Sequence of chain 1.B:
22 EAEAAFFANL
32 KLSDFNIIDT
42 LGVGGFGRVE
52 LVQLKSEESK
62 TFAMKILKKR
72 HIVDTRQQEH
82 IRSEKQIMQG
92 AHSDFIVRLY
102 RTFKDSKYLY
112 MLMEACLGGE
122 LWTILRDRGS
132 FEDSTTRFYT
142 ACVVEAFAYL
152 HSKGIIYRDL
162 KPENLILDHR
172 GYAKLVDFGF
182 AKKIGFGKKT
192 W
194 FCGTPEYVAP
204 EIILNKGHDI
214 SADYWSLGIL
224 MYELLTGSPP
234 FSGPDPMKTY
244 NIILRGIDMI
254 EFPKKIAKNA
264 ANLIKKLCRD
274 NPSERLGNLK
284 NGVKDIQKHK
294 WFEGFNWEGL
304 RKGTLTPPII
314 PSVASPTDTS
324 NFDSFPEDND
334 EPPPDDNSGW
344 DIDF

A protein and the small-molecule ligand that binds it are described below.
Small molecule (SMILES): Nc1ncnc2c1ncn2[C@@H]1O[C@H](CO[P](=O)(O)O[P](=O)(O)NP(=O)(O)O)[C@@H](O)[C@H]1O

Binding-site contacts:
Ligand atom O1B contacts residue ASP178 of chain 1.B at 3.0 Å (salt-bridge).
Ligand atom N3B contacts residue MN1 of chain 1.I at 3.4 Å.
Ligand atom C2' contacts residue GLU121 of chain 1.B at 3.6 Å.
Ligand atom N3B contacts residue ASP178 of chain 1.B at 3.3 Å (salt-bridge).
Ligand atom C3' contacts residue GLU164 of chain 1.B at 3.6 Å.
Ligand atom O3' contacts residue GLU164 of chain 1.B at 2.7 Å (salt-bridge).
Ligand atom PB contacts residue MN1 of chain 1.I at 3.3 Å.
Ligand atom C6 contacts residue ALA64 of chain 1.B at 3.6 Å (hydrophobic).
Ligand atom C2 contacts residue CYS117 of chain 1.B at 3.3 Å (hydrophobic).
Ligand atom N1 contacts residue CYS117 of chain 1.B at 3.2 Å (h-bond).
Ligand atom O5' contacts residue VAL50 of chain 1.B at 3.4 Å.
Ligand atom O2A contacts residue ASP178 of chain 1.B at 3.2 Å (salt-bridge).
Ligand atom O2G contacts residue ASP178 of chain 1.B at 3.1 Å (salt-bridge).
Ligand atom O3G contacts residue GLY46 of chain 1.B at 3.0 Å (h-bond).
Ligand atom O2A contacts residue ASN165 of chain 1.B at 3.4 Å (h-bond).
Ligand atom O2' contacts residue GLU121 of chain 1.B at 2.5 Å (salt-bridge).
Ligand atom O2B contacts residue GLY48 of chain 1.B at 3.0 Å (h-bond).
Ligand atom C2' contacts residue ILE167 of chain 1.B at 3.4 Å (hydrophobic).
Ligand atom O1A contacts residue LYS66 of chain 1.B at 2.9 Å (salt-bridge).
Ligand atom O1B contacts residue LYS66 of chain 1.B at 2.9 Å (salt-bridge).
Ligand atom O4' contacts residue GLY43 of chain 1.B at 3.4 Å.
Ligand atom O1G contacts residue MN1 of chain 1.I at 2.1 Å.
Ligand atom PA contacts residue MN1 of chain 1.J at 3.4 Å.
Ligand atom O3A contacts residue LYS66 of chain 1.B at 3.5 Å (salt-bridge).
Ligand atom PG contacts residue ASP178 of chain 1.B at 3.3 Å.
Ligand atom O2B contacts residue GLY46 of chain 1.B at 3.5 Å (h-bond).
Ligand atom O2B contacts residue GLY45 of chain 1.B at 3.5 Å.
Ligand atom O2B contacts residue PHE47 of chain 1.B at 3.0 Å (h-bond).
Ligand atom O2A contacts residue MN1 of chain 1.J at 2.1 Å.
Ligand atom N6 contacts residue ALA64 of chain 1.B at 3.4 Å.
Ligand atom O1B contacts residue MN1 of chain 1.I at 2.2 Å.
Ligand atom PG contacts residue MN1 of chain 1.J at 2.9 Å.
Ligand atom PG contacts residue MN1 of chain 1.I at 3.2 Å.
Ligand atom N3B contacts residue MN1 of chain 1.J at 2.5 Å.
Ligand atom N6 contacts residue GLU115 of chain 1.B at 2.8 Å (salt-bridge).
Ligand atom O2G contacts residue MN1 of chain 1.J at 2.3 Å.
Ligand atom O1G contacts residue ASP178 of chain 1.B at 3.2 Å (salt-bridge).
Ligand atom O3' contacts residue GLU121 of chain 1.B at 3.0 Å (salt-bridge).
Ligand atom O1G contacts residue PHE47 of chain 1.B at 3.3 Å.
Ligand atom O2G contacts residue LYS162 of chain 1.B at 2.8 Å (salt-bridge).